Sequence of chain 2.A:
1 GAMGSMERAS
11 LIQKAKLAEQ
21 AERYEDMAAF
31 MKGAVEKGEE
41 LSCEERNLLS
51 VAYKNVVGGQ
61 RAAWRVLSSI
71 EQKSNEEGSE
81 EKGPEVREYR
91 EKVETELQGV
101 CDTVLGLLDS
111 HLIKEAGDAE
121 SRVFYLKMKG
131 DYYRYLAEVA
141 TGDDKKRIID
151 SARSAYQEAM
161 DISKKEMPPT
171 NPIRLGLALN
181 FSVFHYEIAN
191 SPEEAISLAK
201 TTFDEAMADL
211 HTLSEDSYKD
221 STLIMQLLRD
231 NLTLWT

A small-molecule ligand and the protein it binds are described below.
Small molecule (SMILES): C[C@H](N)C(=O)N[C@@H](Cc1c[nH]cn1)C(=O)N[C@@H](COP(=O)(O)O)C(=O)N[C@@H](CO)C(=O)N1CCC[C@H]1CC=O

Binding-site contacts:
Ligand atom C contacts residue ASN231 of chain 2.A at 3.9 Å.
Ligand atom O2P contacts residue TYR135 of chain 2.A at 2.5 Å (h-bond).
Ligand atom O2P contacts residue ASN180 of chain 2.A at 3.9 Å.
Ligand atom CA contacts residue LEU179 of chain 2.A at 3.7 Å (hydrophobic).
Ligand atom CB contacts residue ASN180 of chain 2.A at 3.5 Å.
Ligand atom O contacts residue LEU179 of chain 2.A at 3.7 Å.
Ligand atom CB contacts residue TRP235 of chain 2.A at 3.6 Å (hydrophobic).
Ligand atom O2P contacts residue ARG134 of chain 2.A at 2.8 Å (salt-bridge).
Ligand atom CB contacts residue ASN231 of chain 2.A at 3.7 Å.
Ligand atom C contacts residue ASN180 of chain 2.A at 3.5 Å.
Ligand atom CB contacts residue ASN180 of chain 2.A at 3.3 Å.
Ligand atom CG contacts residue ASN231 of chain 2.A at 3.8 Å.
Ligand atom P contacts residue TYR135 of chain 2.A at 3.8 Å.
Ligand atom P contacts residue ARG134 of chain 2.A at 3.8 Å.
Ligand atom O1P contacts residue ARG134 of chain 2.A at 2.8 Å (salt-bridge).
Ligand atom CB contacts residue ASN231 of chain 2.A at 3.7 Å.
Ligand atom O1P contacts residue ARG61 of chain 2.A at 3.0 Å (salt-bridge).
Ligand atom OG contacts residue LYS127 of chain 2.A at 2.9 Å (salt-bridge).
Ligand atom CA contacts residue ASN180 of chain 2.A at 3.7 Å.
Ligand atom O3P contacts residue ARG61 of chain 2.A at 2.8 Å (salt-bridge).
Ligand atom OG contacts residue ASN180 of chain 2.A at 3.3 Å (h-bond).
Ligand atom CA contacts residue ASN231 of chain 2.A at 3.7 Å.
Ligand atom N contacts residue ASN231 of chain 2.A at 2.8 Å (h-bond).
Ligand atom CA contacts residue ASN231 of chain 2.A at 3.6 Å.
Ligand atom CD2 contacts residue LEU227 of chain 2.A at 3.9 Å (hydrophobic).
Ligand atom CE1 contacts residue ASP230 of chain 2.A at 3.9 Å.
Ligand atom CA contacts residue ASN180 of chain 2.A at 3.4 Å.
Ligand atom CB contacts residue GLU187 of chain 2.A at 3.7 Å.
Ligand atom O3P contacts residue TYR135 of chain 2.A at 3.9 Å.
Ligand atom C07 contacts residue LEU227 of chain 2.A at 3.7 Å (hydrophobic).
Ligand atom N contacts residue ASN180 of chain 2.A at 2.7 Å (h-bond).
Ligand atom C contacts residue ASN231 of chain 2.A at 3.7 Å.
Ligand atom ND1 contacts residue ASN231 of chain 2.A at 3.2 Å (h-bond).
Ligand atom O contacts residue VAL183 of chain 2.A at 3.4 Å.
Ligand atom C contacts residue LEU179 of chain 2.A at 3.6 Å (hydrophobic).
Ligand atom N contacts residue GLU187 of chain 2.A at 3.5 Å (salt-bridge).
Ligand atom CB contacts residue GLY176 of chain 2.A at 4.0 Å.
Ligand atom O contacts residue ASN231 of chain 2.A at 2.9 Å (h-bond).
Ligand atom P contacts residue ARG61 of chain 2.A at 3.6 Å.
Ligand atom N contacts residue LEU179 of chain 2.A at 3.5 Å.